Binding-site contacts:
Ligand atom C5 contacts residue HIS158 of chain 33.E at 4.3 Å.
Ligand atom O7 contacts residue ASN153 of chain 33.E at 3.8 Å.
Ligand atom C1 contacts residue HIS158 of chain 33.E at 3.8 Å.
Ligand atom C6 contacts residue HIS158 of chain 33.E at 4.3 Å.
Ligand atom C6 contacts residue LYS157 of chain 33.E at 4.2 Å.
Ligand atom C2 contacts residue HIS149 of chain 33.E at 3.6 Å.
Ligand atom C2 contacts residue ASN153 of chain 33.E at 2.5 Å.
Ligand atom C4 contacts residue ASN153 of chain 33.E at 4.2 Å.
Ligand atom C8 contacts residue GLY102 of chain 20.E at 4.2 Å.
Ligand atom C3 contacts residue ASN153 of chain 33.E at 3.8 Å.
Ligand atom N2 contacts residue HIS149 of chain 33.E at 3.4 Å.
Ligand atom O5 contacts residue THR155 of chain 33.E at 3.8 Å.
Ligand atom C5 contacts residue THR155 of chain 33.E at 3.9 Å.
Ligand atom O7 contacts residue THR155 of chain 33.E at 4.1 Å.
Ligand atom O3 contacts residue HIS149 of chain 33.E at 4.1 Å.
Ligand atom O6 contacts residue LYS157 of chain 33.E at 4.2 Å.
Ligand atom O5 contacts residue ASN153 of chain 33.E at 2.4 Å (h-bond).
Ligand atom C5 contacts residue ASN153 of chain 33.E at 3.7 Å.
Ligand atom O5 contacts residue GLY156 of chain 33.E at 4.3 Å.
Ligand atom O5 contacts residue HIS158 of chain 33.E at 3.1 Å.
Ligand atom C1 contacts residue ASN153 of chain 33.E at 1.4 Å.
Ligand atom C6 contacts residue THR155 of chain 33.E at 4.4 Å.
Ligand atom C7 contacts residue ASN153 of chain 33.E at 3.5 Å.
Ligand atom O6 contacts residue HIS158 of chain 33.E at 3.8 Å.
Ligand atom C1 contacts residue THR155 of chain 33.E at 3.9 Å.
Ligand atom N2 contacts residue ASN153 of chain 33.E at 2.9 Å (h-bond).
Ligand atom C1 contacts residue HIS149 of chain 33.E at 4.2 Å.

The protein below binds the small molecule below.
Small molecule (SMILES): CC(=O)N[C@@H]1[C@@H](O)[C@H](O)[C@@H](CO)O[C@H]1O

Sequence of chain 20.E:
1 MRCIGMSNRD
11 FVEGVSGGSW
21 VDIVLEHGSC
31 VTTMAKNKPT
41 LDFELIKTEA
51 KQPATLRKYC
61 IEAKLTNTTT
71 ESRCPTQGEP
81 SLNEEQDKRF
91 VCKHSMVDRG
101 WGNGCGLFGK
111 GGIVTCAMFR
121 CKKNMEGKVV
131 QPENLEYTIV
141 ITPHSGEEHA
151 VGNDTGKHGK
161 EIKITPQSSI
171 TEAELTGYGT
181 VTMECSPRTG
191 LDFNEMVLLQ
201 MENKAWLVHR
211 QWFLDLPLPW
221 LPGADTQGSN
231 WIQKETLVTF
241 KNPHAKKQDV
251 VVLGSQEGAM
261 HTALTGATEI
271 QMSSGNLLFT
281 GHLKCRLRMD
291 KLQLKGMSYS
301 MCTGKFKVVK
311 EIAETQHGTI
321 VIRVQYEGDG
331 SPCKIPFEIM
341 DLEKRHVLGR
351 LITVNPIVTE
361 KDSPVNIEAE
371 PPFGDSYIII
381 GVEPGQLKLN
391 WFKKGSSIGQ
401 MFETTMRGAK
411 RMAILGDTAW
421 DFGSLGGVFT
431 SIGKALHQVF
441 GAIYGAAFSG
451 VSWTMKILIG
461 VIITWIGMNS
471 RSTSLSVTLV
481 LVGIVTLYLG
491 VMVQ

Sequence of chain 33.E:
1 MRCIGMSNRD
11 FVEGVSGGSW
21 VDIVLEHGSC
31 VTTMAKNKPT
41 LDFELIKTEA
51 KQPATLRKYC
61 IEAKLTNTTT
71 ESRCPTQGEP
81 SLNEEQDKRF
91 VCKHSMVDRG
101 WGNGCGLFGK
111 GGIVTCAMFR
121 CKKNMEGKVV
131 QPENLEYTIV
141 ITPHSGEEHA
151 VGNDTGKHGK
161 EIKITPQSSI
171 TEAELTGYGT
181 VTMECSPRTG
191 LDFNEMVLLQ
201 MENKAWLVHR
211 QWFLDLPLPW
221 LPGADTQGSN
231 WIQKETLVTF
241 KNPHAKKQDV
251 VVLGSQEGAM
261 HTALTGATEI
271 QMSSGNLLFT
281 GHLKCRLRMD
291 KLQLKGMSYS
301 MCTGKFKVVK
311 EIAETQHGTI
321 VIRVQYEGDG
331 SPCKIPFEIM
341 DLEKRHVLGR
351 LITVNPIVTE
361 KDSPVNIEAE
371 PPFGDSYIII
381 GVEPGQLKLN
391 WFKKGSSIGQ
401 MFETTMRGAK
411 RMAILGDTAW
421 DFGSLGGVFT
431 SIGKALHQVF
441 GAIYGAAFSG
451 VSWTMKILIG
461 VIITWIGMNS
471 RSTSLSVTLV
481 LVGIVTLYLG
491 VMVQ